Binding-site contacts:
Ligand atom C5 contacts residue SER800 of chain 1.B at 3.9 Å.
Ligand atom C6 contacts residue GLN801 of chain 1.B at 3.8 Å.
Ligand atom C5 contacts residue GLN801 of chain 1.B at 4.3 Å.
Ligand atom C7 contacts residue ASN798 of chain 1.B at 3.8 Å.
Ligand atom O7 contacts residue ASN798 of chain 1.B at 4.3 Å.
Ligand atom O5 contacts residue ASN798 of chain 1.B at 2.3 Å (h-bond).
Ligand atom C5 contacts residue ASN798 of chain 1.B at 3.6 Å.
Ligand atom N2 contacts residue ASN798 of chain 1.B at 2.9 Å (h-bond).
Ligand atom C1 contacts residue SER800 of chain 1.B at 3.4 Å.
Ligand atom C2 contacts residue ASN798 of chain 1.B at 2.4 Å.
Ligand atom O5 contacts residue SER800 of chain 1.B at 3.7 Å.
Ligand atom C4 contacts residue ASN798 of chain 1.B at 4.2 Å.
Ligand atom C1 contacts residue ASN798 of chain 1.B at 1.4 Å.
Ligand atom C3 contacts residue ASN798 of chain 1.B at 3.8 Å.

Sequence of chain 1.B:
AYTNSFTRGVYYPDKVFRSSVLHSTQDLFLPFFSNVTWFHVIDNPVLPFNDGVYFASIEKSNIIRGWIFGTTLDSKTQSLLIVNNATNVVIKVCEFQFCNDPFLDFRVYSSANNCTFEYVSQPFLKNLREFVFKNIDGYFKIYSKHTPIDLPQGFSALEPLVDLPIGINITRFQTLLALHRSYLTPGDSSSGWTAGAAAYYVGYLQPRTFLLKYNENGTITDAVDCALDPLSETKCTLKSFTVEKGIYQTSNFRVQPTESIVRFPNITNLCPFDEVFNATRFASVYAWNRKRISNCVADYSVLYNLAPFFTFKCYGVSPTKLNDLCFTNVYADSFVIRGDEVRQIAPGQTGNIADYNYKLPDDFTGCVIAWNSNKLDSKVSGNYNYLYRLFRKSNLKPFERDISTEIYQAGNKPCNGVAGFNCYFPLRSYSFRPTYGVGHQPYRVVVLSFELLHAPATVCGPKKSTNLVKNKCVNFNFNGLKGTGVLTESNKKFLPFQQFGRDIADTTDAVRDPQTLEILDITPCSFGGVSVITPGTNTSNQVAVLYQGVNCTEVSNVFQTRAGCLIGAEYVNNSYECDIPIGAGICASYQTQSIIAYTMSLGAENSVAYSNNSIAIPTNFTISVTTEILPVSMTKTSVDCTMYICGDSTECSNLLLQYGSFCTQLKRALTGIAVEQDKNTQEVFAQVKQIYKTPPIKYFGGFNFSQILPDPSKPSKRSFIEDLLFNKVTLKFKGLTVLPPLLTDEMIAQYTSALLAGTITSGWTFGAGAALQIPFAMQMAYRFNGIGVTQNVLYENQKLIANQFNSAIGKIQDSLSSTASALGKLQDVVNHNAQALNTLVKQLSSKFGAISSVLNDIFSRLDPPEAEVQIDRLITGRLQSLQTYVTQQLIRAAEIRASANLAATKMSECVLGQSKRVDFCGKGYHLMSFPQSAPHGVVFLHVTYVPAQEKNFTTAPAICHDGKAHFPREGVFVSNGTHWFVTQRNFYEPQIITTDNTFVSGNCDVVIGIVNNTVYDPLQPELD

The small molecule below binds the protein below.
Small molecule (SMILES): CC(=O)N[C@@H]1[C@@H](O)[C@H](O)[C@@H](CO)O[C@H]1O